Sequence of chain 1.BA:
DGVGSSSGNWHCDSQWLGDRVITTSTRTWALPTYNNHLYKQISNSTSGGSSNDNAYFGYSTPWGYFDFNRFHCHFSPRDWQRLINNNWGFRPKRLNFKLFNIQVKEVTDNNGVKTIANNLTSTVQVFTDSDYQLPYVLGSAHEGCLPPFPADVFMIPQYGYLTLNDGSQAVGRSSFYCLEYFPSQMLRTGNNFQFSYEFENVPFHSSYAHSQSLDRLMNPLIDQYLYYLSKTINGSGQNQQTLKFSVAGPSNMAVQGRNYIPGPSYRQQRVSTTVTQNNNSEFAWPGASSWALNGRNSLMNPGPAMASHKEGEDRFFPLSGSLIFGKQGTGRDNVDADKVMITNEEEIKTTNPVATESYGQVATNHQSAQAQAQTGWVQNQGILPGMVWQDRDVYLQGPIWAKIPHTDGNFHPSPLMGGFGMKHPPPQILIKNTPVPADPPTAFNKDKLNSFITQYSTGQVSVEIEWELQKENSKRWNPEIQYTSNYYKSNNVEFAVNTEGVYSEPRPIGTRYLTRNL

Binding-site contacts:
Ligand atom O2 contacts residue TRP285 of chain 1.M at 4.3 Å.
Ligand atom O2 contacts residue ASN252 of chain 1.BA at 3.1 Å (h-bond).
Ligand atom O5 contacts residue TRP285 of chain 1.M at 3.1 Å (h-bond).
Ligand atom O1 contacts residue ALA254 of chain 1.BA at 4.3 Å.
Ligand atom C2 contacts residue ASN252 of chain 1.BA at 4.3 Å.
Ligand atom O1 contacts residue VAL255 of chain 1.BA at 4.0 Å.
Ligand atom C4 contacts residue TRP285 of chain 1.M at 4.0 Å (hydrophobic).
Ligand atom C6 contacts residue TRP285 of chain 1.M at 3.4 Å (hydrophobic).
Ligand atom O2 contacts residue VAL255 of chain 1.BA at 3.9 Å.
Ligand atom C5 contacts residue TRP285 of chain 1.M at 3.7 Å (hydrophobic).
Ligand atom O4 contacts residue TRP285 of chain 1.M at 3.2 Å.
Ligand atom C1 contacts residue TRP285 of chain 1.M at 3.5 Å (hydrophobic).
Ligand atom C3 contacts residue TRP285 of chain 1.M at 4.0 Å (hydrophobic).
Ligand atom O1 contacts residue TRP285 of chain 1.M at 3.1 Å.
Ligand atom C2 contacts residue TRP285 of chain 1.M at 3.5 Å (hydrophobic).
Ligand atom O3 contacts residue TRP285 of chain 1.M at 3.9 Å.
Ligand atom O6 contacts residue TRP285 of chain 1.M at 3.2 Å (h-bond).
Ligand atom O1 contacts residue ASN252 of chain 1.BA at 4.2 Å.

Sequence of chain 1.M:
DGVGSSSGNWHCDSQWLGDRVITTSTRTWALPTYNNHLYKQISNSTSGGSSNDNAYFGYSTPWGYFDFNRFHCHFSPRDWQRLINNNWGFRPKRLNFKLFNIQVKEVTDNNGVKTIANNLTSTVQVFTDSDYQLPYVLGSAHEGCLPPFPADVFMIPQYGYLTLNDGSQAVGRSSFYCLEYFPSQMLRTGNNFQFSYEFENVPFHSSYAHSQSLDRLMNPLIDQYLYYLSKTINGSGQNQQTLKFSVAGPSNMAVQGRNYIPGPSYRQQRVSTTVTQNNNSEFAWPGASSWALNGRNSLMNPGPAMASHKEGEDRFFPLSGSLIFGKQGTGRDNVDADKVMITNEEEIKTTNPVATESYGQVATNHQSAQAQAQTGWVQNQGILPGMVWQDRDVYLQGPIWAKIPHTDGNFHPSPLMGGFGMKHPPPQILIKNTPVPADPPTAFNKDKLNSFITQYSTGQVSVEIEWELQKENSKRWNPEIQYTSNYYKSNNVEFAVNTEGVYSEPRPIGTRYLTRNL

This small molecule binds to this protein.
Small molecule (SMILES): OC[C@H]1O[C@@H](O)[C@H](O)[C@@H](O)[C@H]1O